Binding-site contacts:
Ligand atom C3 contacts residue ASN315 of chain 44.K at 3.8 Å.
Ligand atom C6 contacts residue ASN315 of chain 44.K at 4.5 Å.
Ligand atom O7 contacts residue ASN315 of chain 44.K at 4.2 Å.
Ligand atom C4 contacts residue ASN315 of chain 44.K at 4.3 Å.
Ligand atom C5 contacts residue ASN315 of chain 44.K at 3.7 Å.
Ligand atom C1 contacts residue ASN315 of chain 44.K at 1.4 Å.
Ligand atom C1 contacts residue VAL314 of chain 44.K at 4.4 Å (hydrophobic).
Ligand atom O5 contacts residue THR313 of chain 44.K at 4.3 Å.
Ligand atom C6 contacts residue THR313 of chain 44.K at 4.5 Å.
Ligand atom C7 contacts residue ASN315 of chain 44.K at 3.3 Å.
Ligand atom N2 contacts residue ASN315 of chain 44.K at 2.8 Å (h-bond).
Ligand atom C8 contacts residue ILE281 of chain 44.K at 4.5 Å (hydrophobic).
Ligand atom O5 contacts residue VAL314 of chain 44.K at 3.8 Å.
Ligand atom O5 contacts residue ASN315 of chain 44.K at 2.4 Å (h-bond).
Ligand atom C8 contacts residue ASN315 of chain 44.K at 3.5 Å.
Ligand atom C2 contacts residue ASN315 of chain 44.K at 2.5 Å.

The protein below binds the small molecule below.
Small molecule (SMILES): CC(=O)N[C@@H]1[C@@H](O)[C@H](O)[C@@H](CO)O[C@H]1O

Sequence of chain 44.K:
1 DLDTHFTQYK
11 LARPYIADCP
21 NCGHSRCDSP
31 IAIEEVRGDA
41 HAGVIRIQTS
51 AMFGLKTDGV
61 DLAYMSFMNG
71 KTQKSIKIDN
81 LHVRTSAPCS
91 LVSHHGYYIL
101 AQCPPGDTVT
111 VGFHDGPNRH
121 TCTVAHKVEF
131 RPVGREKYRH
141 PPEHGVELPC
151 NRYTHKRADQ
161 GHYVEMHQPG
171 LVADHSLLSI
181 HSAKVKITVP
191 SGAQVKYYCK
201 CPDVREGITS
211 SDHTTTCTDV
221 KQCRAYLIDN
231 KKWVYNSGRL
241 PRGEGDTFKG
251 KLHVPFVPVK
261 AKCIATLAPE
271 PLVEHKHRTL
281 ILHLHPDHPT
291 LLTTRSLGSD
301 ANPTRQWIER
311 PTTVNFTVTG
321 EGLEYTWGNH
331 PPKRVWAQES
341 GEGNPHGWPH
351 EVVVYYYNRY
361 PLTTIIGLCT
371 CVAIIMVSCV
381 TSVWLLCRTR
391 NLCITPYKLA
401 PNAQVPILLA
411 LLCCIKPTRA